Binding-site contacts:
Ligand atom CG2 contacts residue VAL181 of chain 1.A at 3.7 Å (hydrophobic).
Ligand atom O2P contacts residue ARG132 of chain 1.A at 2.7 Å (salt-bridge).
Ligand atom CA contacts residue ASN178 of chain 1.A at 3.7 Å.
Ligand atom NH2 contacts residue ASN229 of chain 1.A at 3.7 Å.
Ligand atom NE contacts residue GLU185 of chain 1.A at 3.3 Å (salt-bridge).
Ligand atom N contacts residue ASN178 of chain 1.A at 2.9 Å (h-bond).
Ligand atom CB contacts residue ASN178 of chain 1.A at 3.4 Å.
Ligand atom O1P contacts residue ARG59 of chain 1.A at 3.1 Å (salt-bridge).
Ligand atom OG contacts residue ASN178 of chain 1.A at 3.3 Å (h-bond).
Ligand atom O contacts residue LEU177 of chain 1.A at 3.5 Å.
Ligand atom CA contacts residue ASN178 of chain 1.A at 3.6 Å.
Ligand atom CB contacts residue ASN178 of chain 1.A at 3.5 Å.
Ligand atom NH1 contacts residue GLU17 of chain 1.A at 3.0 Å (salt-bridge).
Ligand atom CB contacts residue VAL49 of chain 1.A at 3.7 Å (hydrophobic).
Ligand atom O contacts residue ASN45 of chain 1.A at 3.4 Å (h-bond).
Ligand atom OG contacts residue LYS125 of chain 1.A at 3.0 Å (salt-bridge).
Ligand atom NH1 contacts residue VAL49 of chain 1.A at 3.7 Å.
Ligand atom NH1 contacts residue GLU185 of chain 1.A at 3.4 Å (salt-bridge).
Ligand atom O contacts residue ASN229 of chain 1.A at 3.1 Å (h-bond).
Ligand atom CB contacts residue LYS52 of chain 1.A at 3.4 Å.
Ligand atom O3P contacts residue ARG132 of chain 1.A at 3.1 Å (salt-bridge).
Ligand atom CZ contacts residue GLU185 of chain 1.A at 3.1 Å.
Ligand atom O1P contacts residue LYS52 of chain 1.A at 2.8 Å (salt-bridge).
Ligand atom NH2 contacts residue GLU185 of chain 1.A at 3.2 Å (salt-bridge).
Ligand atom O contacts residue LEU225 of chain 1.A at 3.7 Å.
Ligand atom CE contacts residue PHE122 of chain 1.A at 3.7 Å (hydrophobic).
Ligand atom CD contacts residue GLU185 of chain 1.A at 3.2 Å.
Ligand atom CG2 contacts residue ARG132 of chain 1.A at 3.6 Å.
Ligand atom CB contacts residue SER48 of chain 1.A at 3.7 Å.
Ligand atom CB contacts residue VAL49 of chain 1.A at 3.7 Å (hydrophobic).
Ligand atom O2P contacts residue TYR133 of chain 1.A at 2.9 Å (h-bond).
Ligand atom NH2 contacts residue GLU17 of chain 1.A at 2.9 Å (salt-bridge).
Ligand atom P contacts residue ARG59 of chain 1.A at 3.6 Å.
Ligand atom CZ contacts residue GLU17 of chain 1.A at 3.5 Å.
Ligand atom O contacts residue SER48 of chain 1.A at 3.0 Å (h-bond).
Ligand atom CA contacts residue LEU225 of chain 1.A at 3.6 Å (hydrophobic).
Ligand atom C contacts residue ASN178 of chain 1.A at 3.7 Å.
Ligand atom N contacts residue LEU177 of chain 1.A at 3.5 Å.
Ligand atom O contacts residue LYS52 of chain 1.A at 3.4 Å (salt-bridge).
Ligand atom O3P contacts residue ARG59 of chain 1.A at 2.5 Å (salt-bridge).

Sequence of chain 1.A:
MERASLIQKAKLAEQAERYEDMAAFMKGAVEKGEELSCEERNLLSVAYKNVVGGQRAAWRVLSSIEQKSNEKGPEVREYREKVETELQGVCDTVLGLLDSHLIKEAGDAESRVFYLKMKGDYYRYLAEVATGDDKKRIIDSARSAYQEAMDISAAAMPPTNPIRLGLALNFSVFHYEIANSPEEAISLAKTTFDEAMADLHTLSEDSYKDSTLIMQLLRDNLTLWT

This protein binds this small molecule.
Small molecule (SMILES): CSCC[C@H](NC(=O)[C@H](CCCNC(N)=[NH2+])NC(=O)[C@H](C)NC(=O)[C@@H]1CCCN1C(=O)[C@H](CO)NC(=O)[C@@H](NC(=O)CNC(=O)[C@@H](N)CCCN=C(N)N)[C@@H](C)OP(=O)(O)O)C(=O)O